The protein below binds the small molecule below.
Small molecule (SMILES): CC(=O)N[C@@H]1[C@@H](O)[C@H](O)[C@@H](CO)O[C@H]1O

Binding-site contacts:
Ligand atom N2 contacts residue ASN122 of chain 1.A at 2.8 Å (h-bond).
Ligand atom C5 contacts residue ASN125 of chain 1.A at 4.0 Å.
Ligand atom C1 contacts residue ASN122 of chain 1.A at 1.4 Å.
Ligand atom C5 contacts residue ASN122 of chain 1.A at 3.7 Å.
Ligand atom C3 contacts residue ASN122 of chain 1.A at 3.8 Å.
Ligand atom O7 contacts residue ASN122 of chain 1.A at 3.4 Å (h-bond).
Ligand atom C8 contacts residue THR124 of chain 1.A at 3.7 Å.
Ligand atom C3 contacts residue THR124 of chain 1.A at 3.8 Å.
Ligand atom C7 contacts residue ASN122 of chain 1.A at 3.3 Å.
Ligand atom C2 contacts residue ASN122 of chain 1.A at 2.4 Å.
Ligand atom O5 contacts residue ASN122 of chain 1.A at 2.4 Å (h-bond).
Ligand atom C2 contacts residue ASN125 of chain 1.A at 4.4 Å.
Ligand atom C8 contacts residue ASN122 of chain 1.A at 4.4 Å.
Ligand atom N2 contacts residue THR124 of chain 1.A at 3.1 Å (h-bond).
Ligand atom C1 contacts residue ASN125 of chain 1.A at 3.6 Å.
Ligand atom O5 contacts residue ASN125 of chain 1.A at 4.1 Å.
Ligand atom O5 contacts residue VAL127 of chain 1.A at 4.2 Å.
Ligand atom C1 contacts residue THR124 of chain 1.A at 3.4 Å.
Ligand atom C7 contacts residue THR124 of chain 1.A at 4.2 Å.
Ligand atom C3 contacts residue ASN125 of chain 1.A at 4.2 Å.
Ligand atom C6 contacts residue VAL127 of chain 1.A at 3.7 Å (hydrophobic).
Ligand atom C8 contacts residue ALA123 of chain 1.A at 3.9 Å (hydrophobic).
Ligand atom C5 contacts residue VAL127 of chain 1.A at 4.1 Å (hydrophobic).
Ligand atom C4 contacts residue ASN122 of chain 1.A at 4.2 Å.
Ligand atom C2 contacts residue THR124 of chain 1.A at 3.6 Å.

Sequence of chain 1.A:
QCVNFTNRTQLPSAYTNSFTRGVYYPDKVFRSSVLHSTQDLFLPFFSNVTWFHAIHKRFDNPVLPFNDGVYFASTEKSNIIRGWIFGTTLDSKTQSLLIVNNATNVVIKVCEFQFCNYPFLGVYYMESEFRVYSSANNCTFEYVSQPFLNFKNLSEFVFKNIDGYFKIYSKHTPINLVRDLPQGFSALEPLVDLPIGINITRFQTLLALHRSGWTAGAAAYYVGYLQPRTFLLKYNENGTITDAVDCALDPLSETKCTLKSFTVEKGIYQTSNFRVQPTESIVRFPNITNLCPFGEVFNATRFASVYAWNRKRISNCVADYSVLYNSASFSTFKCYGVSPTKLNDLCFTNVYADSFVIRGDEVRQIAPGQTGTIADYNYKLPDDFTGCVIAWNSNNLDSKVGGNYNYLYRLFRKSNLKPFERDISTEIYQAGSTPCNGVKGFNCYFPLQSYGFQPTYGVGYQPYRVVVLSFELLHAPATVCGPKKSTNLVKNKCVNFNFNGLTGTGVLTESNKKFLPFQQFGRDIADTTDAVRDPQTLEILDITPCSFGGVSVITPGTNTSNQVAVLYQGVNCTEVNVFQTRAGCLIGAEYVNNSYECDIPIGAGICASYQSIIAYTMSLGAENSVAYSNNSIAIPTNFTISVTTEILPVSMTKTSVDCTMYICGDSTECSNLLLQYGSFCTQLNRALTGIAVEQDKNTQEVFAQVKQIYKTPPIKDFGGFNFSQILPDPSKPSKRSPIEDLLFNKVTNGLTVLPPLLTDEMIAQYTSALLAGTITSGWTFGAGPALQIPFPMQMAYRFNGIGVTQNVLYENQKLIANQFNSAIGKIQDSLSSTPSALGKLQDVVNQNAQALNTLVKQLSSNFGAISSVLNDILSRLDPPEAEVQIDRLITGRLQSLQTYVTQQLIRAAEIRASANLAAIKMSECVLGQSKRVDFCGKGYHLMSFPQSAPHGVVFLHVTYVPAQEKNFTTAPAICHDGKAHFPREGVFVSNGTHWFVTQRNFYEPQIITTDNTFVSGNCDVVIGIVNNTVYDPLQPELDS